A protein and the small-molecule ligand that binds it are described below.
Small molecule (SMILES): NC(=[NH2+])NCCC[C@H](N)C(=O)O

Sequence of chain 1.C:
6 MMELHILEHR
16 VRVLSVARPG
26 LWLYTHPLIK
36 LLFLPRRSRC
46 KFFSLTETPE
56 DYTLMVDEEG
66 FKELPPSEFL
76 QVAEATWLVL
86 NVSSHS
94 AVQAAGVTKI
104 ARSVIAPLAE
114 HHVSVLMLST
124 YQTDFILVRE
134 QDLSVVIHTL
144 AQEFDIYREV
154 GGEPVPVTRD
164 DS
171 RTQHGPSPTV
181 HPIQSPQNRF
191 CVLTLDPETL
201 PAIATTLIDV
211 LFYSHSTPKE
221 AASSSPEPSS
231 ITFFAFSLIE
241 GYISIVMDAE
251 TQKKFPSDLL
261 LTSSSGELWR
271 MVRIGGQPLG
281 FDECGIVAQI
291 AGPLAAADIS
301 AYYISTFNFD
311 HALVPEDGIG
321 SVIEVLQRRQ

Binding-site contacts:
Ligand atom O contacts residue GLU283 of chain 1.C at 3.5 Å (salt-bridge).
Ligand atom O contacts residue VAL118 of chain 1.C at 3.0 Å (h-bond).
Ligand atom NH2 contacts residue THR306 of chain 1.C at 2.9 Å (h-bond).
Ligand atom NE contacts residue LEU279 of chain 1.C at 3.5 Å.
Ligand atom C contacts residue GLU283 of chain 1.C at 3.4 Å.
Ligand atom CZ contacts residue ASP310 of chain 1.C at 3.7 Å.
Ligand atom O contacts residue GLY285 of chain 1.C at 3.9 Å.
Ligand atom NH1 contacts residue THR306 of chain 1.C at 3.0 Å (h-bond).
Ligand atom OXT contacts residue VAL287 of chain 1.C at 3.1 Å (h-bond).
Ligand atom CA contacts residue GLU283 of chain 1.C at 3.2 Å.
Ligand atom CD contacts residue LEU279 of chain 1.C at 3.9 Å (hydrophobic).
Ligand atom C contacts residue CYS284 of chain 1.C at 4.0 Å (hydrophobic).
Ligand atom CG contacts residue LEU119 of chain 1.C at 3.8 Å (hydrophobic).
Ligand atom N contacts residue VAL118 of chain 1.C at 2.8 Å (h-bond).
Ligand atom CG contacts residue ASP310 of chain 1.C at 3.5 Å.
Ligand atom OXT contacts residue GLY285 of chain 1.C at 3.5 Å (h-bond).
Ligand atom CZ contacts residue THR306 of chain 1.C at 3.4 Å.
Ligand atom NE contacts residue LEU119 of chain 1.C at 4.0 Å.
Ligand atom NH2 contacts residue GLY280 of chain 1.C at 3.0 Å (h-bond).
Ligand atom NH1 contacts residue SER305 of chain 1.C at 3.6 Å.
Ligand atom N contacts residue GLU283 of chain 1.C at 3.0 Å (salt-bridge).
Ligand atom CA contacts residue VAL118 of chain 1.C at 3.3 Å (hydrophobic).
Ligand atom CZ contacts residue LEU119 of chain 1.C at 3.8 Å (hydrophobic).
Ligand atom CD contacts residue ASP310 of chain 1.C at 3.5 Å.
Ligand atom OXT contacts residue ILE286 of chain 1.C at 3.0 Å (h-bond).
Ligand atom O contacts residue SER117 of chain 1.C at 3.6 Å.
Ligand atom CB contacts residue VAL287 of chain 1.C at 3.7 Å (hydrophobic).
Ligand atom N contacts residue SER117 of chain 1.C at 2.9 Å (h-bond).
Ligand atom NH1 contacts residue ASP310 of chain 1.C at 2.6 Å (salt-bridge).
Ligand atom NE contacts residue GLY280 of chain 1.C at 2.8 Å (h-bond).
Ligand atom NH2 contacts residue PHE281 of chain 1.C at 3.9 Å.
Ligand atom CB contacts residue VAL118 of chain 1.C at 3.0 Å (hydrophobic).
Ligand atom CG contacts residue VAL118 of chain 1.C at 3.1 Å (hydrophobic).
Ligand atom CZ contacts residue GLY280 of chain 1.C at 3.4 Å.
Ligand atom NH1 contacts residue PHE309 of chain 1.C at 3.2 Å (h-bond).
Ligand atom O contacts residue CYS284 of chain 1.C at 3.6 Å.
Ligand atom CB contacts residue ASP310 of chain 1.C at 3.5 Å.
Ligand atom NH2 contacts residue PHE307 of chain 1.C at 3.0 Å (h-bond).
Ligand atom CZ contacts residue LEU279 of chain 1.C at 3.9 Å (hydrophobic).
Ligand atom C contacts residue VAL118 of chain 1.C at 3.8 Å (hydrophobic).